Sequence of chain 1.A:
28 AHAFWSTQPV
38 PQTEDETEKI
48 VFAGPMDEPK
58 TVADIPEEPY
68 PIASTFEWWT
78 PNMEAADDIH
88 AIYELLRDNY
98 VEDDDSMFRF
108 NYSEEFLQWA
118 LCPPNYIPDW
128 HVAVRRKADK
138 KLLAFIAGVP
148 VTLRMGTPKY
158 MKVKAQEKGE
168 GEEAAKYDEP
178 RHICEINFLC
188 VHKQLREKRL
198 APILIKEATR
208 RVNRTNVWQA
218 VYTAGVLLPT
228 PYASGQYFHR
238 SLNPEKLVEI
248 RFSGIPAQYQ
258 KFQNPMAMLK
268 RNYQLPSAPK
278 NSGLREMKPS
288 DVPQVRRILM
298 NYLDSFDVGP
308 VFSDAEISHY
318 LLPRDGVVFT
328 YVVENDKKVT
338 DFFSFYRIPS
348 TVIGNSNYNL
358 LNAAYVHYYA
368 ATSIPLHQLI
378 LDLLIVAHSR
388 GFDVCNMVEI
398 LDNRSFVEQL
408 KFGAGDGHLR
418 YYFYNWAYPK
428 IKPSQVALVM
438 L

Binding-site contacts:
Ligand atom C19 contacts residue MET394 of chain 1.A at 3.8 Å (hydrophobic).
Ligand atom C13 contacts residue TYR343 of chain 1.A at 3.6 Å (hydrophobic).
Ligand atom C12 contacts residue TYR343 of chain 1.A at 3.7 Å (hydrophobic).
Ligand atom N2 contacts residue TYR109 of chain 1.A at 3.9 Å.
Ligand atom C17 contacts residue TYR362 of chain 1.A at 3.4 Å (hydrophobic).
Ligand atom C6 contacts residue SER347 of chain 1.A at 3.7 Å.
Ligand atom C4 contacts residue GLU99 of chain 1.A at 3.8 Å.
Ligand atom C19 contacts residue TYR234 of chain 1.A at 3.7 Å (hydrophobic).
Ligand atom C7 contacts residue SER347 of chain 1.A at 3.6 Å.
Ligand atom C13 contacts residue MET437 of chain 1.A at 3.7 Å (hydrophobic).
Ligand atom O contacts residue PHE105 of chain 1.A at 3.6 Å.
Ligand atom N2 contacts residue LEU438 of chain 1.A at 2.8 Å (h-bond).
Ligand atom C4 contacts residue ASP100 of chain 1.A at 3.7 Å.
Ligand atom O contacts residue SER347 of chain 1.A at 3.0 Å (h-bond).
Ligand atom C18 contacts residue TYR362 of chain 1.A at 3.8 Å (hydrophobic).
Ligand atom C9 contacts residue TYR234 of chain 1.A at 3.7 Å (hydrophobic).
Ligand atom C20 contacts residue TYR234 of chain 1.A at 3.3 Å (hydrophobic).
Ligand atom C18 contacts residue VAL395 of chain 1.A at 3.8 Å (hydrophobic).
Ligand atom C3 contacts residue GLU99 of chain 1.A at 3.7 Å.
Ligand atom C14 contacts residue LEU438 of chain 1.A at 3.5 Å (hydrophobic).
Ligand atom N contacts residue TYR234 of chain 1.A at 3.4 Å (h-bond).
Ligand atom C16 contacts residue ILE345 of chain 1.A at 3.8 Å (hydrophobic).
Ligand atom C contacts residue TYR234 of chain 1.A at 3.8 Å (hydrophobic).
Ligand atom C15 contacts residue LEU438 of chain 1.A at 3.7 Å (hydrophobic).
Ligand atom C15 contacts residue PHE107 of chain 1.A at 3.6 Å (hydrophobic).
Ligand atom C18 contacts residue ASN393 of chain 1.A at 3.8 Å.
Ligand atom C16 contacts residue TYR109 of chain 1.A at 3.7 Å (hydrophobic).
Ligand atom C10 contacts residue TYR234 of chain 1.A at 3.8 Å (hydrophobic).
Ligand atom C7 contacts residue LEU358 of chain 1.A at 3.6 Å (hydrophobic).
Ligand atom C11 contacts residue TYR362 of chain 1.A at 3.6 Å (hydrophobic).
Ligand atom C18 contacts residue MET394 of chain 1.A at 3.7 Å (hydrophobic).
Ligand atom C3 contacts residue ASP100 of chain 1.A at 3.6 Å.
Ligand atom O1 contacts residue TYR234 of chain 1.A at 3.6 Å (h-bond).
Ligand atom C15 contacts residue TYR109 of chain 1.A at 3.4 Å (hydrophobic).
Ligand atom C4 contacts residue VAL98 of chain 1.A at 3.3 Å (hydrophobic).
Ligand atom N1 contacts residue TYR234 of chain 1.A at 3.8 Å.
Ligand atom C5 contacts residue SER347 of chain 1.A at 3.6 Å.
Ligand atom C3 contacts residue VAL98 of chain 1.A at 3.6 Å (hydrophobic).
Ligand atom C5 contacts residue PHE107 of chain 1.A at 3.9 Å (hydrophobic).
Ligand atom C16 contacts residue LEU438 of chain 1.A at 3.7 Å (hydrophobic).

The protein below binds the small molecule below.
Small molecule (SMILES): [H]/N=C(\Cc1cccc(OC)c1)NC(=O)c1ccccc1OC1CCNCC1